Sequence of chain 1.B:
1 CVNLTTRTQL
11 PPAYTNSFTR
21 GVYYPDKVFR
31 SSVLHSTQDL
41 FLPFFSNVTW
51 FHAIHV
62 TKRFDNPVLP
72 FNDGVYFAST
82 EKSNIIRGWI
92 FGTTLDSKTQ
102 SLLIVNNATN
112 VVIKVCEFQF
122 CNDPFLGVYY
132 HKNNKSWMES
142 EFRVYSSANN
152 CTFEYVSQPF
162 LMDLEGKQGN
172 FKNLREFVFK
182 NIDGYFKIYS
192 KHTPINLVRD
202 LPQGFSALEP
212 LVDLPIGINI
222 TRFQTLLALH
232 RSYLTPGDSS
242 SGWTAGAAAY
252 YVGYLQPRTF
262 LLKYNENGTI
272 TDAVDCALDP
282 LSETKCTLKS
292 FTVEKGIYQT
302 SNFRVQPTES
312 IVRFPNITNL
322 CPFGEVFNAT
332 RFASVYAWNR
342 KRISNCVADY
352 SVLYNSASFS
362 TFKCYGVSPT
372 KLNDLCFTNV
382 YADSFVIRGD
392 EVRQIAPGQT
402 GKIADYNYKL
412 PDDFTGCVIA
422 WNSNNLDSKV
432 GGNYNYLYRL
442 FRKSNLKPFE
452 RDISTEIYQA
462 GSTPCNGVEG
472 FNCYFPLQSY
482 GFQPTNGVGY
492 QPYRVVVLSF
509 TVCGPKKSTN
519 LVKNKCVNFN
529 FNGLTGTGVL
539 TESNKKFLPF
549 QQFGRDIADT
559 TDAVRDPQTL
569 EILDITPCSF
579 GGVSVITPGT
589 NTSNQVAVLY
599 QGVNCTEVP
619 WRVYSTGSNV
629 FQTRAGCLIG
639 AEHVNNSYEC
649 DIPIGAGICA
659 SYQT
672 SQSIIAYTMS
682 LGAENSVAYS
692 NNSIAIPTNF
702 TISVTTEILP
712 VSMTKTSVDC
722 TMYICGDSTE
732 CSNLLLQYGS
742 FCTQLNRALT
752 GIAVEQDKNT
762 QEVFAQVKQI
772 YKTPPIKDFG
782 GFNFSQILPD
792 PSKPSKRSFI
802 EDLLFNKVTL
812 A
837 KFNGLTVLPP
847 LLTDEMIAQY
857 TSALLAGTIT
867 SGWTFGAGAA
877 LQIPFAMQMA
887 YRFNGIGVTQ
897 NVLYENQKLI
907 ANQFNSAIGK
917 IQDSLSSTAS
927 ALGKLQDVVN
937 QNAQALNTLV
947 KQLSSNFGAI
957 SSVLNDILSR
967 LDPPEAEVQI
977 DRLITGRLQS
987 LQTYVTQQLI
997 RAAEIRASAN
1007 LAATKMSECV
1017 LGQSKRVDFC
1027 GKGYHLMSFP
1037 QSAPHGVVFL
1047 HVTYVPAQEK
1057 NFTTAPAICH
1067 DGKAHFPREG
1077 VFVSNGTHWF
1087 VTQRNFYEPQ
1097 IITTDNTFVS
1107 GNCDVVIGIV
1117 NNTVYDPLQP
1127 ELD

Binding-site contacts:
Ligand atom O5 contacts residue ASN268 of chain 1.B at 2.4 Å (h-bond).
Ligand atom N2 contacts residue ASN268 of chain 1.B at 2.9 Å (h-bond).
Ligand atom C8 contacts residue ASN268 of chain 1.B at 4.3 Å.
Ligand atom C3 contacts residue ASN268 of chain 1.B at 3.8 Å.
Ligand atom C4 contacts residue ASN268 of chain 1.B at 4.3 Å.
Ligand atom O7 contacts residue ASN266 of chain 1.B at 4.0 Å.
Ligand atom C8 contacts residue ASN266 of chain 1.B at 4.2 Å.
Ligand atom C2 contacts residue ASN268 of chain 1.B at 2.5 Å.
Ligand atom C1 contacts residue ASN268 of chain 1.B at 1.4 Å.
Ligand atom C5 contacts residue ASN268 of chain 1.B at 3.7 Å.
Ligand atom O7 contacts residue ASN268 of chain 1.B at 3.6 Å (h-bond).
Ligand atom C7 contacts residue ASN266 of chain 1.B at 4.4 Å.
Ligand atom C7 contacts residue ASN268 of chain 1.B at 3.4 Å.

The protein below binds the small molecule below.
Small molecule (SMILES): CC(=O)N[C@@H]1[C@@H](O)[C@H](O)[C@@H](CO)O[C@H]1O